Sequence of chain 1.A:
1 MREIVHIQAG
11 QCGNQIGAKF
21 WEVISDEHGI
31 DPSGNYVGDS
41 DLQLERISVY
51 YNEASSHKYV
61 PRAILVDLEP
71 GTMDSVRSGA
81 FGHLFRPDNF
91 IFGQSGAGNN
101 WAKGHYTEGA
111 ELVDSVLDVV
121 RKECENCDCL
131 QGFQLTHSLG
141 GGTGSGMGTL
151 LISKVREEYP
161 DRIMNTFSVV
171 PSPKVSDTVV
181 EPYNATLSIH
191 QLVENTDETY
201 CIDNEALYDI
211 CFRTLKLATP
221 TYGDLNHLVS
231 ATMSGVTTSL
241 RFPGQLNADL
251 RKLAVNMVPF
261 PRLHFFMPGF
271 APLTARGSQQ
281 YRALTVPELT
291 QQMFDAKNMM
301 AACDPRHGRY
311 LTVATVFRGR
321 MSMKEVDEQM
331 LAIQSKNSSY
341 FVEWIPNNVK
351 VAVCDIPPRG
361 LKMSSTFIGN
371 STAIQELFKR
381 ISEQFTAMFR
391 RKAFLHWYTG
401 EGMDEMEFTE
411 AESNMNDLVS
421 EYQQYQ

Binding-site contacts:
Ligand atom O1A contacts residue GLN11 of chain 1.A at 2.9 Å (h-bond).
Ligand atom O1G contacts residue MG1 of chain 1.C at 2.0 Å.
Ligand atom O1G contacts residue GLY98 of chain 1.A at 3.4 Å (h-bond).
Ligand atom O3G contacts residue GLY141 of chain 1.A at 3.7 Å.
Ligand atom N7 contacts residue GLN15 of chain 1.A at 3.4 Å (h-bond).
Ligand atom O3B contacts residue MG1 of chain 1.C at 2.1 Å.
Ligand atom O3G contacts residue THR143 of chain 1.A at 2.4 Å (h-bond).
Ligand atom N1 contacts residue TYR222 of chain 1.A at 3.5 Å.
Ligand atom PG contacts residue GLY142 of chain 1.A at 3.6 Å.
Ligand atom O1G contacts residue THR143 of chain 1.A at 3.2 Å (h-bond).
Ligand atom O3G contacts residue GLY98 of chain 1.A at 2.7 Å (h-bond).
Ligand atom O1B contacts residue GLY10 of chain 1.A at 3.5 Å.
Ligand atom C6 contacts residue TYR222 of chain 1.A at 3.6 Å (hydrophobic).
Ligand atom O3G contacts residue MG1 of chain 1.C at 2.8 Å.
Ligand atom O3B contacts residue THR143 of chain 1.A at 3.6 Å.
Ligand atom C5' contacts residue SER138 of chain 1.A at 3.6 Å.
Ligand atom O6 contacts residue ASN226 of chain 1.A at 2.5 Å (h-bond).
Ligand atom PG contacts residue MG1 of chain 1.C at 2.4 Å.
Ligand atom C6 contacts residue ASN226 of chain 1.A at 3.4 Å.
Ligand atom O2G contacts residue ASN99 of chain 1.A at 2.5 Å (h-bond).
Ligand atom PB contacts residue MG1 of chain 1.C at 2.2 Å.
Ligand atom O6 contacts residue GLN15 of chain 1.A at 3.0 Å (h-bond).
Ligand atom O1A contacts residue CYS12 of chain 1.A at 3.2 Å (h-bond).
Ligand atom N7 contacts residue CYS12 of chain 1.A at 3.7 Å.
Ligand atom O2' contacts residue ASP177 of chain 1.A at 3.7 Å.
Ligand atom N1 contacts residue ASN226 of chain 1.A at 3.1 Å (h-bond).
Ligand atom O1B contacts residue GLN11 of chain 1.A at 3.3 Å (h-bond).
Ligand atom O1B contacts residue MG1 of chain 1.C at 2.0 Å.
Ligand atom N2 contacts residue LEU225 of chain 1.A at 3.6 Å.
Ligand atom O3G contacts residue GLY142 of chain 1.A at 2.6 Å (h-bond).
Ligand atom O2B contacts residue MG1 of chain 1.C at 2.7 Å.
Ligand atom O4' contacts residue SER138 of chain 1.A at 3.2 Å (h-bond).
Ligand atom O2' contacts residue TYR222 of chain 1.A at 3.7 Å.
Ligand atom O1G contacts residue GLY96 of chain 1.A at 3.0 Å (h-bond).
Ligand atom O2A contacts residue GLY141 of chain 1.A at 3.5 Å.
Ligand atom PG contacts residue THR143 of chain 1.A at 3.4 Å.
Ligand atom O2G contacts residue GLY98 of chain 1.A at 3.0 Å.
Ligand atom PG contacts residue GLY98 of chain 1.A at 3.0 Å.
Ligand atom O2' contacts residue ASN204 of chain 1.A at 3.3 Å (h-bond).
Ligand atom O6 contacts residue TYR222 of chain 1.A at 3.5 Å.

A protein and the small-molecule ligand that binds it are described below.
Small molecule (SMILES): Nc1nc2c(ncn2[C@@H]2O[C@H](CO[P](=O)(O)C[P](=O)(O)OP(=O)(O)O)[C@@H](O)[C@H]2O)c(=O)[nH]1